The small molecule below binds the protein below.
Small molecule (SMILES): Nc1ccn([C@H]2C[C@H](O)[C@@H](CO)O2)c(=O)n1

Binding-site contacts:
Ligand atom C2 contacts residue PHE116 of chain 2.A at 3.4 Å (hydrophobic).
Ligand atom C4 contacts residue GLN117 of chain 2.A at 3.8 Å.
Ligand atom N1 contacts residue PHE157 of chain 2.A at 3.9 Å.
Ligand atom O2 contacts residue PHE116 of chain 2.A at 3.5 Å.
Ligand atom C4' contacts residue GLU217 of chain 2.A at 3.8 Å.
Ligand atom O4' contacts residue TRP78 of chain 2.A at 3.5 Å.
Ligand atom N4 contacts residue PHE157 of chain 2.A at 3.6 Å.
Ligand atom O2 contacts residue GLN117 of chain 2.A at 3.6 Å.
Ligand atom C5' contacts residue VAL75 of chain 2.A at 3.8 Å (hydrophobic).
Ligand atom C2' contacts residue TYR106 of chain 2.A at 3.4 Å (hydrophobic).
Ligand atom C5 contacts residue GLU73 of chain 2.A at 3.8 Å.
Ligand atom C5' contacts residue GLU73 of chain 2.A at 3.1 Å.
Ligand atom C5 contacts residue ASP153 of chain 2.A at 3.8 Å.
Ligand atom C3' contacts residue TYR106 of chain 2.A at 3.7 Å (hydrophobic).
Ligand atom N3 contacts residue PHE157 of chain 2.A at 3.3 Å.
Ligand atom O2 contacts residue MET105 of chain 2.A at 3.5 Å.
Ligand atom C6 contacts residue GLU73 of chain 2.A at 3.8 Å.
Ligand atom C4 contacts residue PHE157 of chain 2.A at 3.5 Å (hydrophobic).
Ligand atom C5 contacts residue TRP78 of chain 2.A at 3.9 Å (hydrophobic).
Ligand atom O5' contacts residue GLU73 of chain 2.A at 2.5 Å (salt-bridge).
Ligand atom C2' contacts residue PHE157 of chain 2.A at 3.8 Å (hydrophobic).
Ligand atom N3 contacts residue PHE116 of chain 2.A at 3.4 Å.
Ligand atom N1 contacts residue PHE116 of chain 2.A at 4.0 Å.
Ligand atom C4 contacts residue ASP153 of chain 2.A at 3.7 Å.
Ligand atom C2 contacts residue GLN117 of chain 2.A at 3.8 Å.
Ligand atom C5' contacts residue ARG214 of chain 2.A at 4.0 Å.
Ligand atom O2 contacts residue PHE157 of chain 2.A at 3.5 Å.
Ligand atom C1' contacts residue TYR106 of chain 2.A at 3.8 Å (hydrophobic).
Ligand atom O3' contacts residue TYR106 of chain 2.A at 2.8 Å (h-bond).
Ligand atom O5' contacts residue ARG148 of chain 2.A at 2.8 Å (salt-bridge).
Ligand atom C2' contacts residue ILE50 of chain 2.A at 3.6 Å (hydrophobic).
Ligand atom C6 contacts residue TRP78 of chain 2.A at 3.5 Å (hydrophobic).
Ligand atom C2 contacts residue PHE157 of chain 2.A at 3.4 Å (hydrophobic).
Ligand atom N4 contacts residue GLN117 of chain 2.A at 3.0 Å (h-bond).
Ligand atom N3 contacts residue GLN117 of chain 2.A at 3.0 Å (h-bond).
Ligand atom O3' contacts residue GLU217 of chain 2.A at 2.6 Å (salt-bridge).
Ligand atom C6 contacts residue ARG148 of chain 2.A at 3.7 Å.
Ligand atom N4 contacts residue ASP153 of chain 2.A at 2.9 Å (salt-bridge).
Ligand atom O4' contacts residue LEU102 of chain 2.A at 3.5 Å.
Ligand atom C3' contacts residue GLU217 of chain 2.A at 3.3 Å.

Sequence of chain 2.A:
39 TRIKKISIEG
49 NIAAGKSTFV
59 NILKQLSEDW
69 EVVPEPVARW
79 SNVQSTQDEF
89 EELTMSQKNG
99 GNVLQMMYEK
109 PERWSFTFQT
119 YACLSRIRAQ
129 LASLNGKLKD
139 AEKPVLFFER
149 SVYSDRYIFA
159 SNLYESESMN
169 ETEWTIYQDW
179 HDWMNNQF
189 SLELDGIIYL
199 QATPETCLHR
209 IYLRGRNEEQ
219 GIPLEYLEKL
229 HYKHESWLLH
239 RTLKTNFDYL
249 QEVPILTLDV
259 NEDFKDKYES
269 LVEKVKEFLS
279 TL